Sequence of chain 1.F:
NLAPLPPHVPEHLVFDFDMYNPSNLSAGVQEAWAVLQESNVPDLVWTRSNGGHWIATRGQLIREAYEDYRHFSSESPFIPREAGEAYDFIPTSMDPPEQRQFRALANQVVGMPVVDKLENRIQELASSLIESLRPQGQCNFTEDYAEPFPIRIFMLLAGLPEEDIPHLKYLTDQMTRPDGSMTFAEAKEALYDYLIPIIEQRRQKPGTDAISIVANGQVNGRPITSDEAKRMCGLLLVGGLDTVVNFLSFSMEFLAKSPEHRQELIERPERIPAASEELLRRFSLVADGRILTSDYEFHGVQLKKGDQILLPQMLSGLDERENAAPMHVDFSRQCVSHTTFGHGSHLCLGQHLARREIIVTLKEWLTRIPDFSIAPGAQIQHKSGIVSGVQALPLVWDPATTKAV

Binding-site contacts:
Ligand atom C5 contacts residue GLY249 of chain 1.F at 4.1 Å.
Ligand atom O2 contacts residue ILE396 of chain 1.F at 4.5 Å.
Ligand atom C10 contacts residue VAL397 of chain 1.F at 3.1 Å (hydrophobic).
Ligand atom C3 contacts residue THR102 of chain 1.F at 3.9 Å.
Ligand atom O2 contacts residue PHE88 of chain 1.F at 3.5 Å.
Ligand atom C8 contacts residue HEM1 of chain 1.W at 3.8 Å.
Ligand atom O5 contacts residue HEM1 of chain 1.W at 3.2 Å (h-bond).
Ligand atom C10 contacts residue CAM1 of chain 1.X at 3.8 Å.
Ligand atom C8 contacts residue VAL296 of chain 1.F at 3.7 Å (hydrophobic).
Ligand atom C7 contacts residue HEM1 of chain 1.W at 4.4 Å.
Ligand atom C6 contacts residue GLY249 of chain 1.F at 4.1 Å.
Ligand atom O5 contacts residue LEU245 of chain 1.F at 3.8 Å.
Ligand atom C9 contacts residue HEM1 of chain 1.W at 3.5 Å.
Ligand atom C2 contacts residue PHE88 of chain 1.F at 3.9 Å (hydrophobic).
Ligand atom O5 contacts residue GLY249 of chain 1.F at 3.4 Å.
Ligand atom O2 contacts residue CAM1 of chain 1.X at 3.8 Å.
Ligand atom C1 contacts residue VAL397 of chain 1.F at 4.5 Å (hydrophobic).
Ligand atom C9 contacts residue THR253 of chain 1.F at 4.2 Å.
Ligand atom C8 contacts residue ASP298 of chain 1.F at 3.5 Å.
Ligand atom C7 contacts residue VAL296 of chain 1.F at 4.5 Å (hydrophobic).
Ligand atom C10 contacts residue ILE396 of chain 1.F at 3.6 Å (hydrophobic).
Ligand atom C9 contacts residue VAL296 of chain 1.F at 3.9 Å (hydrophobic).
Ligand atom C4 contacts residue THR102 of chain 1.F at 4.5 Å.
Ligand atom C5 contacts residue HEM1 of chain 1.W at 4.3 Å.
Ligand atom C3 contacts residue PHE88 of chain 1.F at 3.9 Å (hydrophobic).
Ligand atom C4 contacts residue HEM1 of chain 1.W at 4.0 Å.
Ligand atom C5 contacts residue LEU245 of chain 1.F at 3.7 Å (hydrophobic).

The small molecule below binds the protein below.
Small molecule (SMILES): CC1(C)[C@H]2CC(=O)[C@]1(C)C[C@H]2O